Sequence of chain 1.E:
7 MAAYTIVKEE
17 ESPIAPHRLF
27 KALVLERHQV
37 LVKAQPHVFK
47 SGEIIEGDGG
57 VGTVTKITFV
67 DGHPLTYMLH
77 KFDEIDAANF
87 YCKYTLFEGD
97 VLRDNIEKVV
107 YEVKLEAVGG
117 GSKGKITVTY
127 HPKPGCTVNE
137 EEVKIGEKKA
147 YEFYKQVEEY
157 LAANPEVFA

Binding-site contacts:
Ligand atom C5 contacts residue PHE45 of chain 1.E at 3.7 Å (hydrophobic).
Ligand atom C3 contacts residue 2AN1 of chain 1.WA at 4.0 Å.
Ligand atom C2 contacts residue 2AN1 of chain 1.WA at 4.0 Å.
Ligand atom C4 contacts residue LYS145 of chain 1.E at 3.9 Å.
Ligand atom C15 contacts residue ILE141 of chain 1.E at 4.0 Å (hydrophobic).
Ligand atom O2 contacts residue ALA146 of chain 1.E at 3.5 Å.
Ligand atom C13 contacts residue GLY142 of chain 1.E at 4.1 Å.
Ligand atom C7 contacts residue LEU37 of chain 1.E at 3.7 Å (hydrophobic).
Ligand atom C6 contacts residue GLN41 of chain 1.E at 3.7 Å.
Ligand atom C1 contacts residue LYS145 of chain 1.E at 4.0 Å.
Ligand atom C5 contacts residue LYS145 of chain 1.E at 3.8 Å.
Ligand atom C12 contacts residue VAL97 of chain 1.E at 4.0 Å (hydrophobic).
Ligand atom C7 contacts residue PHE149 of chain 1.E at 4.0 Å (hydrophobic).
Ligand atom C2 contacts residue LYS145 of chain 1.E at 4.1 Å.
Ligand atom O3 contacts residue LYS145 of chain 1.E at 3.8 Å.
Ligand atom C14 contacts residue 2AN1 of chain 1.WA at 3.9 Å.
Ligand atom C16 contacts residue LYS145 of chain 1.E at 3.9 Å.
Ligand atom C12 contacts residue TYR107 of chain 1.E at 3.9 Å (hydrophobic).
Ligand atom C8 contacts residue LYS145 of chain 1.E at 3.7 Å.
Ligand atom C3 contacts residue PHE65 of chain 1.E at 3.8 Å (hydrophobic).
Ligand atom C14 contacts residue GLY142 of chain 1.E at 3.6 Å.
Ligand atom C15 contacts residue 2AN1 of chain 1.WA at 3.1 Å.
Ligand atom C15 contacts residue GLY142 of chain 1.E at 3.7 Å.
Ligand atom C3 contacts residue LYS145 of chain 1.E at 4.0 Å.
Ligand atom C7 contacts residue LYS145 of chain 1.E at 3.6 Å.
Ligand atom C13 contacts residue TYR107 of chain 1.E at 4.1 Å (hydrophobic).
Ligand atom C16 contacts residue 2AN1 of chain 1.WA at 3.4 Å.
Ligand atom C8 contacts residue LEU37 of chain 1.E at 3.9 Å (hydrophobic).
Ligand atom C8 contacts residue ALA146 of chain 1.E at 4.0 Å (hydrophobic).
Ligand atom C4 contacts residue PHE45 of chain 1.E at 4.0 Å (hydrophobic).
Ligand atom C9 contacts residue LYS145 of chain 1.E at 3.9 Å.
Ligand atom C10 contacts residue LYS145 of chain 1.E at 3.7 Å.
Ligand atom O1 contacts residue MET74 of chain 1.E at 4.0 Å.
Ligand atom C7 contacts residue PHE45 of chain 1.E at 4.1 Å (hydrophobic).
Ligand atom C14 contacts residue GLU138 of chain 1.E at 4.0 Å.
Ligand atom O3 contacts residue GLY142 of chain 1.E at 3.6 Å (h-bond).
Ligand atom C7 contacts residue GLN41 of chain 1.E at 4.0 Å.
Ligand atom O3 contacts residue ALA146 of chain 1.E at 4.0 Å.
Ligand atom O2 contacts residue ARG33 of chain 1.E at 2.9 Å (salt-bridge).
Ligand atom C6 contacts residue PHE45 of chain 1.E at 3.6 Å (hydrophobic).

The small molecule below binds the protein below.
Small molecule (SMILES): O=S(=O)(O)c1cccc2cccc(Nc3ccccc3)c12